Binding-site contacts:
Ligand atom C3 contacts residue TRP59 of chain 1.A at 2.0 Å (hydrophobic).
Ligand atom C1 contacts residue HIS55 of chain 1.A at 3.6 Å.
Ligand atom O1 contacts residue TYR38 of chain 1.A at 3.5 Å (h-bond).
Ligand atom C3 contacts residue PHE21 of chain 1.A at 3.6 Å (hydrophobic).
Ligand atom C5 contacts residue PHE21 of chain 1.A at 3.1 Å (hydrophobic).
Ligand atom BR4 contacts residue TRP59 of chain 1.A at 2.2 Å.
Ligand atom C2 contacts residue PHE35 of chain 1.A at 3.6 Å (hydrophobic).
Ligand atom BR4 contacts residue PHE60 of chain 1.A at 4.2 Å.
Ligand atom C6 contacts residue HIS55 of chain 1.A at 3.9 Å.
Ligand atom C5 contacts residue TRP59 of chain 1.A at 3.2 Å (hydrophobic).
Ligand atom C1 contacts residue TRP59 of chain 1.A at 2.9 Å (hydrophobic).
Ligand atom O1 contacts residue LYS51 of chain 1.A at 4.1 Å.
Ligand atom C1 contacts residue THR56 of chain 1.A at 2.5 Å.
Ligand atom C6 contacts residue PHE21 of chain 1.A at 3.8 Å (hydrophobic).
Ligand atom C4 contacts residue THR56 of chain 1.A at 4.4 Å.
Ligand atom O1 contacts residue HIS55 of chain 1.A at 3.2 Å.
Ligand atom C1 contacts residue PHE52 of chain 1.A at 4.5 Å (hydrophobic).
Ligand atom O1 contacts residue PHE52 of chain 1.A at 3.4 Å (h-bond).
Ligand atom C6 contacts residue THR56 of chain 1.A at 2.0 Å.
Ligand atom C5 contacts residue PHE60 of chain 1.A at 4.0 Å (hydrophobic).
Ligand atom C2 contacts residue PHE21 of chain 1.A at 4.1 Å (hydrophobic).
Ligand atom C4 contacts residue TRP59 of chain 1.A at 2.5 Å (hydrophobic).
Ligand atom C2 contacts residue TRP59 of chain 1.A at 1.9 Å (hydrophobic).
Ligand atom C1 contacts residue PHE21 of chain 1.A at 4.3 Å (hydrophobic).
Ligand atom C6 contacts residue TRP59 of chain 1.A at 3.4 Å (hydrophobic).
Ligand atom O1 contacts residue THR56 of chain 1.A at 2.4 Å.
Ligand atom BR4 contacts residue PHE21 of chain 1.A at 3.6 Å.
Ligand atom C2 contacts residue THR56 of chain 1.A at 3.9 Å.
Ligand atom C2 contacts residue HIS55 of chain 1.A at 4.3 Å.
Ligand atom O1 contacts residue TRP59 of chain 1.A at 3.6 Å.
Ligand atom C4 contacts residue PHE21 of chain 1.A at 3.2 Å (hydrophobic).
Ligand atom C3 contacts residue PHE35 of chain 1.A at 3.5 Å (hydrophobic).
Ligand atom C5 contacts residue THR56 of chain 1.A at 3.2 Å.

Sequence of chain 1.A:
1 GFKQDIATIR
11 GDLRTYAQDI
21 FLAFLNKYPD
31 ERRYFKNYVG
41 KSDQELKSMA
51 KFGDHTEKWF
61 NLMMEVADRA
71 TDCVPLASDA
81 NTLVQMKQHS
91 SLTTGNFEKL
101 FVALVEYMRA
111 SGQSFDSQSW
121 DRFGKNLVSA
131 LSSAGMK

The protein below binds the small molecule below.
Small molecule (SMILES): Oc1ccc(Br)cc1